Sequence of chain 1.C:
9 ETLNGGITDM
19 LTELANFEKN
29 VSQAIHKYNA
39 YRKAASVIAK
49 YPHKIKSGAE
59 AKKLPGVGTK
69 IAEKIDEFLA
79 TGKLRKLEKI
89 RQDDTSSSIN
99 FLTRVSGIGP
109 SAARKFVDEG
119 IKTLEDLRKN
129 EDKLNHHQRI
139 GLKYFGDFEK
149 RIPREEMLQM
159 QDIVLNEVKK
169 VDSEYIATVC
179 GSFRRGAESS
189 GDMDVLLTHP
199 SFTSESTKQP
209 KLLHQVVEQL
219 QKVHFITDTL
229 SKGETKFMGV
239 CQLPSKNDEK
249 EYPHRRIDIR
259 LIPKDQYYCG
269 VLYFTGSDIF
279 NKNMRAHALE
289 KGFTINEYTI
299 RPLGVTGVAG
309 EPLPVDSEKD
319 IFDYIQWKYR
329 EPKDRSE

Binding-site contacts:
Ligand atom OP1 contacts residue ALA110 of chain 1.C at 3.0 Å (h-bond).
Ligand atom C2 contacts residue DT4 of chain 1.A at 2.8 Å.
Ligand atom N1 contacts residue DT4 of chain 1.A at 2.3 Å (h-bond).
Ligand atom C2 contacts residue DC1 of chain 1.A at 3.0 Å.
Ligand atom C4' contacts residue PHE272 of chain 1.C at 3.0 Å (hydrophobic).
Ligand atom O4 contacts residue DA2 of chain 1.A at 3.1 Å (h-bond).
Ligand atom OP1 contacts residue ILE106 of chain 1.C at 3.1 Å (h-bond).
Ligand atom OP2 contacts residue ASP190 of chain 1.C at 2.4 Å (salt-bridge).
Ligand atom C4 contacts residue DA5 of chain 1.A at 3.1 Å.
Ligand atom C2 contacts residue DA5 of chain 1.A at 3.2 Å.
Ligand atom OP2 contacts residue TTP1 of chain 1.G at 2.3 Å (h-bond).
Ligand atom P contacts residue ASP192 of chain 1.C at 3.2 Å.
Ligand atom N3 contacts residue DG6 of chain 1.A at 2.6 Å (h-bond).
Ligand atom C3' contacts residue TTP1 of chain 1.G at 2.9 Å.
Ligand atom O2 contacts residue DA5 of chain 1.A at 2.8 Å.
Ligand atom O5' contacts residue TTP1 of chain 1.G at 3.0 Å (h-bond).
Ligand atom O2 contacts residue DG6 of chain 1.A at 2.9 Å (h-bond).
Ligand atom OP1 contacts residue NA1 of chain 1.E at 2.1 Å (h-bond).
Ligand atom P contacts residue ASP190 of chain 1.C at 3.1 Å.
Ligand atom O3' contacts residue PHE272 of chain 1.C at 2.8 Å.
Ligand atom C2' contacts residue TTP1 of chain 1.G at 3.1 Å.
Ligand atom O4 contacts residue DT4 of chain 1.A at 2.9 Å (h-bond).
Ligand atom N1 contacts residue DT3 of chain 1.A at 3.0 Å (h-bond).
Ligand atom OP1 contacts residue ASP256 of chain 1.C at 2.7 Å (salt-bridge).
Ligand atom N2 contacts residue DC1 of chain 1.A at 2.3 Å (h-bond).
Ligand atom N6 contacts residue DT4 of chain 1.A at 3.0 Å (h-bond).
Ligand atom N6 contacts residue DA2 of chain 1.A at 3.0 Å (h-bond).
Ligand atom O3' contacts residue TTP1 of chain 1.G at 2.4 Å (h-bond).
Ligand atom OP2 contacts residue ASP192 of chain 1.C at 2.3 Å (salt-bridge).
Ligand atom OP1 contacts residue GLY107 of chain 1.C at 2.8 Å (h-bond).
Ligand atom N3 contacts residue DA5 of chain 1.A at 2.3 Å (h-bond).
Ligand atom OP2 contacts residue SER109 of chain 1.C at 2.8 Å (h-bond).
Ligand atom OP1 contacts residue GLY105 of chain 1.C at 2.6 Å (h-bond).
Ligand atom O4 contacts residue DA7 of chain 1.A at 2.7 Å (h-bond).
Ligand atom N6 contacts residue DT3 of chain 1.A at 2.9 Å (h-bond).
Ligand atom O2 contacts residue DG6 of chain 1.A at 2.5 Å (h-bond).
Ligand atom O4 contacts residue DA5 of chain 1.A at 2.8 Å (h-bond).
Ligand atom N3 contacts residue DA7 of chain 1.A at 3.0 Å (h-bond).
Ligand atom N1 contacts residue DC1 of chain 1.A at 2.7 Å (h-bond).
Ligand atom N3 contacts residue DA2 of chain 1.A at 2.8 Å (h-bond).

The small molecule below binds the protein below.
Small molecule (SMILES): Cc1cn([C@H]2C[C@H](O[P](=O)(O)OC[C@H]3O[C@@H](n4ccc(N)nc4=O)C[C@@H]3O[P](=O)(O)OC[C@H]3O[C@@H](n4cc(C)c(=O)[nH]c4=O)C[C@@H]3O[P](=O)(O)OC[C@H]3O[C@@H](n4cnc5c(N)ncnc54)C[C@@H]3O[P](=O)(O)OC[C@H]3O[C@@H](n4cnc5c(N)ncnc54)C[C@@H]3O[P](=O)(O)OC[C@H]3O[C@@H](n4cc(C)c(=O)[nH]c4=O)C[C@@H]3O[P](=O)(O)OC[C@H]3O[C@@H](n4cnc5c(=O)nc(N)[nH]c54)C[C@@H]3O[P](=O)(O)OC[C@H]3O[C@@H](n4cc(C)c(=O)[nH]c4=O)C[C@@H]3O)[C@@H](COP(=O)(O)O)O2)c(=O)[nH]c1=O